This small molecule binds to this protein.
Small molecule (SMILES): CC(=O)N[C@H]1[C@H](O[C@H]2[C@H](O)[C@@H](NC(C)=O)CO[C@@H]2CO)O[C@H](CO)[C@@H](O)[C@@H]1O

Binding-site contacts:
Ligand atom O7 contacts residue ASN199 of chain 1.B at 4.1 Å.
Ligand atom C6 contacts residue LYS202 of chain 1.B at 4.4 Å.
Ligand atom O6 contacts residue GLU206 of chain 1.B at 4.0 Å.
Ligand atom O7 contacts residue HIS246 of chain 1.B at 3.1 Å.
Ligand atom C7 contacts residue HIS246 of chain 1.B at 4.3 Å.
Ligand atom C5 contacts residue HIS246 of chain 1.B at 4.1 Å.
Ligand atom C6 contacts residue THR201 of chain 1.B at 3.8 Å.
Ligand atom O5 contacts residue THR201 of chain 1.B at 4.4 Å.
Ligand atom C5 contacts residue ASN199 of chain 1.B at 3.4 Å.
Ligand atom C5 contacts residue THR201 of chain 1.B at 4.3 Å.
Ligand atom C1 contacts residue ASN199 of chain 1.B at 1.5 Å.
Ligand atom C2 contacts residue ASN199 of chain 1.B at 2.7 Å.
Ligand atom N2 contacts residue ASN199 of chain 1.B at 3.4 Å (h-bond).
Ligand atom O6 contacts residue LYS202 of chain 1.B at 3.9 Å.
Ligand atom C7 contacts residue ASN199 of chain 1.B at 4.0 Å.
Ligand atom C1 contacts residue HIS246 of chain 1.B at 4.0 Å.
Ligand atom O5 contacts residue ASN199 of chain 1.B at 2.0 Å (h-bond).
Ligand atom C6 contacts residue ASN199 of chain 1.B at 4.3 Å.
Ligand atom O5 contacts residue LYS202 of chain 1.B at 4.0 Å.
Ligand atom C8 contacts residue GLU206 of chain 1.B at 3.5 Å.
Ligand atom C8 contacts residue THR201 of chain 1.B at 4.3 Å.
Ligand atom C3 contacts residue ASN199 of chain 1.B at 3.9 Å.
Ligand atom C6 contacts residue GLU206 of chain 1.B at 4.1 Å.
Ligand atom C8 contacts residue LEU247 of chain 1.B at 4.2 Å (hydrophobic).
Ligand atom O4 contacts residue HIS246 of chain 1.B at 4.4 Å.
Ligand atom O5 contacts residue HIS246 of chain 1.B at 4.5 Å.
Ligand atom C3 contacts residue HIS246 of chain 1.B at 4.3 Å.
Ligand atom C4 contacts residue ASN199 of chain 1.B at 4.1 Å.

Sequence of chain 1.B:
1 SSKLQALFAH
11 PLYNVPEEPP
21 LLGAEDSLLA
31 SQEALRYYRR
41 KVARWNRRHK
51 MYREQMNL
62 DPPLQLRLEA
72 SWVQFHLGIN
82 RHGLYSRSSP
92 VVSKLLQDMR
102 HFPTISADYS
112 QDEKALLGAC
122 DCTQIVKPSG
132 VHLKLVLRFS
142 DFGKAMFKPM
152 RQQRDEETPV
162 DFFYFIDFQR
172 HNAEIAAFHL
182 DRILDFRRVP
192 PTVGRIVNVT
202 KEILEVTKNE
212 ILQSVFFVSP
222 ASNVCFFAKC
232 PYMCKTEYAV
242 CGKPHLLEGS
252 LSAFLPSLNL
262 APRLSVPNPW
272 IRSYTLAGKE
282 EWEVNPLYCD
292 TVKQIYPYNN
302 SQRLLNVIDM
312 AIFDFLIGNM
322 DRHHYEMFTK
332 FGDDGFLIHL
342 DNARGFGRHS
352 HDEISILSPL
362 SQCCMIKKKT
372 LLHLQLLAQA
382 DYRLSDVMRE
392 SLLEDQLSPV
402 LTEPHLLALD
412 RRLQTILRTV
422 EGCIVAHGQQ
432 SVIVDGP